Binding-site contacts:
Ligand atom C18 contacts residue MET299 of chain 1.C at 3.4 Å (hydrophobic).
Ligand atom C14 contacts residue LEU83 of chain 1.C at 3.9 Å (hydrophobic).
Ligand atom C33 contacts residue TRP173 of chain 1.C at 3.7 Å (hydrophobic).
Ligand atom C3 contacts residue HIS281 of chain 1.C at 3.5 Å.
Ligand atom C17 contacts residue SER121 of chain 1.C at 3.7 Å.
Ligand atom O20 contacts residue PHE162 of chain 1.C at 3.1 Å.
Ligand atom C25 contacts residue PHE162 of chain 1.C at 3.8 Å (hydrophobic).
Ligand atom C29 contacts residue LEU83 of chain 1.C at 3.9 Å (hydrophobic).
Ligand atom C30 contacts residue LEU83 of chain 1.C at 3.5 Å (hydrophobic).
Ligand atom C19 contacts residue MET299 of chain 1.C at 3.4 Å (hydrophobic).
Ligand atom O20 contacts residue GLN159 of chain 1.C at 3.5 Å (h-bond).
Ligand atom C32 contacts residue GLN159 of chain 1.C at 3.3 Å.
Ligand atom C15 contacts residue LEU114 of chain 1.C at 3.8 Å (hydrophobic).
Ligand atom C26 contacts residue MET117 of chain 1.C at 3.7 Å (hydrophobic).
Ligand atom C33 contacts residue HIS201 of chain 1.C at 3.8 Å.
Ligand atom C16 contacts residue ILE288 of chain 1.C at 3.9 Å (hydrophobic).
Ligand atom O31 contacts residue TRP173 of chain 1.C at 3.5 Å.
Ligand atom C15 contacts residue LEU80 of chain 1.C at 3.5 Å (hydrophobic).
Ligand atom O11 contacts residue HIS281 of chain 1.C at 3.8 Å.
Ligand atom C33 contacts residue PHE162 of chain 1.C at 3.5 Å (hydrophobic).
Ligand atom C19 contacts residue MET117 of chain 1.C at 3.7 Å (hydrophobic).
Ligand atom C18 contacts residue HIS281 of chain 1.C at 3.3 Å.
Ligand atom C23 contacts residue MET120 of chain 1.C at 3.6 Å (hydrophobic).
Ligand atom C26 contacts residue TYR180 of chain 1.C at 3.4 Å (hydrophobic).
Ligand atom C18 contacts residue LEU285 of chain 1.C at 3.5 Å (hydrophobic).
Ligand atom C23 contacts residue SER121 of chain 1.C at 3.4 Å.
Ligand atom C4 contacts residue HIS281 of chain 1.C at 4.0 Å.
Ligand atom C14 contacts residue ARG284 of chain 1.C at 3.8 Å.
Ligand atom C22 contacts residue PHE162 of chain 1.C at 3.9 Å (hydrophobic).
Ligand atom C22 contacts residue MET120 of chain 1.C at 3.8 Å (hydrophobic).
Ligand atom C2 contacts residue HIS281 of chain 1.C at 3.5 Å.
Ligand atom C32 contacts residue TRP173 of chain 1.C at 3.7 Å (hydrophobic).
Ligand atom C16 contacts residue ARG284 of chain 1.C at 3.9 Å.
Ligand atom C23 contacts residue MET117 of chain 1.C at 3.0 Å (hydrophobic).
Ligand atom C33 contacts residue GLN159 of chain 1.C at 3.1 Å.
Ligand atom C1 contacts residue HIS281 of chain 1.C at 3.9 Å.
Ligand atom C13 contacts residue MET299 of chain 1.C at 3.9 Å (hydrophobic).
Ligand atom C13 contacts residue HIS281 of chain 1.C at 3.9 Å.
Ligand atom C30 contacts residue MET197 of chain 1.C at 3.6 Å (hydrophobic).
Ligand atom O21 contacts residue MET117 of chain 1.C at 3.5 Å (h-bond).

This small molecule binds to this protein.
Small molecule (SMILES): CCOP(=O)(OCC)C(=Cc1cc(C(C)(C)C)c(O)c(C(C)(C)C)c1)P(=O)(OCC)OCC

Sequence of chain 1.C:
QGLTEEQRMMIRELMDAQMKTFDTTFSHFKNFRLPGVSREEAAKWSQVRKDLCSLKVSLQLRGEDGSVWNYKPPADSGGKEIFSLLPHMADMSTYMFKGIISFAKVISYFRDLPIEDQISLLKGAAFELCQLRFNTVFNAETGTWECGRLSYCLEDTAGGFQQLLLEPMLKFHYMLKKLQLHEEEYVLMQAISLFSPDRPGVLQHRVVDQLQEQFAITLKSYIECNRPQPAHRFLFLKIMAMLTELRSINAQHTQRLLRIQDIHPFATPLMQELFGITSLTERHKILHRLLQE